Sequence of chain 1.D:
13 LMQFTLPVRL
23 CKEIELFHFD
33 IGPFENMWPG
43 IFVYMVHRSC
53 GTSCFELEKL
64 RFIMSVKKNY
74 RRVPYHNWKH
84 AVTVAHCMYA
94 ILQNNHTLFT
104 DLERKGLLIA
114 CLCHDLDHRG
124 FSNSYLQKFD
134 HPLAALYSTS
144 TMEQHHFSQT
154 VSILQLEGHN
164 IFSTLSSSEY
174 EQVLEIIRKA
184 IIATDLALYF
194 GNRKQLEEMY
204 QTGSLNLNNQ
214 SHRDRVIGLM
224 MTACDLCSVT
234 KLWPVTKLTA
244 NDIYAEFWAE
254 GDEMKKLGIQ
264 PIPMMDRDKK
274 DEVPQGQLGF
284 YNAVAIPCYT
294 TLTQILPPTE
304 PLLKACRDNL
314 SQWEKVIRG

A protein and the small-molecule ligand that binds it are described below.
Small molecule (SMILES): c1nc(N2CCCC2)c2cc[nH]c2n1

Binding-site contacts:
Ligand atom C8 contacts residue PHE283 of chain 1.D at 3.6 Å (hydrophobic).
Ligand atom C2 contacts residue PHE283 of chain 1.D at 3.3 Å (hydrophobic).
Ligand atom N7 contacts residue VAL232 of chain 1.D at 4.1 Å.
Ligand atom N4 contacts residue LEU189 of chain 1.D at 4.4 Å.
Ligand atom C13 contacts residue LEU189 of chain 1.D at 4.2 Å (hydrophobic).
Ligand atom N6 contacts residue PHE283 of chain 1.D at 3.7 Å.
Ligand atom C1 contacts residue PHE283 of chain 1.D at 3.4 Å (hydrophobic).
Ligand atom N5 contacts residue PHE250 of chain 1.D at 3.7 Å.
Ligand atom N6 contacts residue GLN280 of chain 1.D at 2.9 Å (h-bond).
Ligand atom C9 contacts residue PHE250 of chain 1.D at 3.8 Å (hydrophobic).
Ligand atom C9 contacts residue GLN280 of chain 1.D at 3.3 Å.
Ligand atom C2 contacts residue PHE250 of chain 1.D at 3.8 Å (hydrophobic).
Ligand atom C9 contacts residue MET267 of chain 1.D at 4.2 Å (hydrophobic).
Ligand atom N7 contacts residue SER231 of chain 1.D at 4.2 Å.
Ligand atom C10 contacts residue ILE246 of chain 1.D at 3.7 Å (hydrophobic).
Ligand atom C10 contacts residue PHE283 of chain 1.D at 4.0 Å (hydrophobic).
Ligand atom C10 contacts residue LEU229 of chain 1.D at 4.4 Å (hydrophobic).
Ligand atom N5 contacts residue PHE283 of chain 1.D at 3.5 Å.
Ligand atom N4 contacts residue PHE283 of chain 1.D at 3.4 Å.
Ligand atom C12 contacts residue PHE250 of chain 1.D at 4.2 Å (hydrophobic).
Ligand atom C10 contacts residue VAL232 of chain 1.D at 4.3 Å (hydrophobic).
Ligand atom N7 contacts residue PHE283 of chain 1.D at 3.8 Å.
Ligand atom C14 contacts residue LEU189 of chain 1.D at 4.0 Å (hydrophobic).
Ligand atom C11 contacts residue PHE250 of chain 1.D at 3.8 Å (hydrophobic).
Ligand atom C9 contacts residue PHE283 of chain 1.D at 3.6 Å (hydrophobic).
Ligand atom C12 contacts residue PHE283 of chain 1.D at 4.4 Å (hydrophobic).
Ligand atom C14 contacts residue PHE250 of chain 1.D at 4.4 Å (hydrophobic).
Ligand atom N5 contacts residue MET267 of chain 1.D at 4.0 Å.
Ligand atom C10 contacts residue SER231 of chain 1.D at 3.8 Å.
Ligand atom C8 contacts residue LEU229 of chain 1.D at 3.8 Å (hydrophobic).
Ligand atom N7 contacts residue ILE246 of chain 1.D at 3.6 Å.
Ligand atom C11 contacts residue MET267 of chain 1.D at 4.5 Å (hydrophobic).
Ligand atom C3 contacts residue PHE283 of chain 1.D at 3.5 Å (hydrophobic).
Ligand atom C3 contacts residue GLN280 of chain 1.D at 4.1 Å.
Ligand atom C9 contacts residue TYR247 of chain 1.D at 4.4 Å (hydrophobic).
Ligand atom C11 contacts residue PHE283 of chain 1.D at 4.1 Å (hydrophobic).
Ligand atom N6 contacts residue PHE250 of chain 1.D at 4.4 Å.
Ligand atom N4 contacts residue PHE250 of chain 1.D at 4.0 Å.
Ligand atom C3 contacts residue ILE246 of chain 1.D at 4.3 Å (hydrophobic).